This protein binds this small molecule.
Small molecule (SMILES): CC(C)N1CCC(c2cc(-c3ccc(F)cc3Cl)c3c(c2)N(c2c(Cl)cccc2Cl)C(=O)NC3)CC1

Binding-site contacts:
Ligand atom C12 contacts residue ALA57 of chain 1.A at 3.6 Å (hydrophobic).
Ligand atom C16 contacts residue LEU173 of chain 1.A at 3.9 Å (hydrophobic).
Ligand atom C10 contacts residue HIS113 of chain 1.A at 3.9 Å.
Ligand atom C32 contacts residue TYR41 of chain 1.A at 3.6 Å (hydrophobic).
Ligand atom O15 contacts residue HIS113 of chain 1.A at 3.8 Å.
Ligand atom C36 contacts residue ASP174 of chain 1.A at 3.2 Å.
Ligand atom C13 contacts residue LEU173 of chain 1.A at 3.7 Å (hydrophobic).
Ligand atom C23 contacts residue THR112 of chain 1.A at 3.7 Å.
Ligand atom C35 contacts residue TYR41 of chain 1.A at 3.3 Å (hydrophobic).
Ligand atom C10 contacts residue MET115 of chain 1.A at 3.8 Å (hydrophobic).
Ligand atom O15 contacts residue LEU114 of chain 1.A at 3.7 Å.
Ligand atom C6 contacts residue GLY116 of chain 1.A at 3.4 Å.
Ligand atom C24 contacts residue LYS59 of chain 1.A at 3.8 Å.
Ligand atom C30 contacts residue ASP174 of chain 1.A at 3.6 Å.
Ligand atom F27 contacts residue LEU110 of chain 1.A at 3.4 Å.
Ligand atom CL26 contacts residue VAL58 of chain 1.A at 3.6 Å.
Ligand atom C5 contacts residue GLY116 of chain 1.A at 3.7 Å.
Ligand atom O15 contacts residue GLY116 of chain 1.A at 3.1 Å (h-bond).
Ligand atom C25 contacts residue THR112 of chain 1.A at 3.7 Å.
Ligand atom C24 contacts residue THR112 of chain 1.A at 3.5 Å.
Ligand atom O15 contacts residue MET115 of chain 1.A at 2.7 Å (h-bond).
Ligand atom CL26 contacts residue ALA57 of chain 1.A at 3.5 Å.
Ligand atom CL26 contacts residue LYS59 of chain 1.A at 3.6 Å.
Ligand atom CL8 contacts residue LEU114 of chain 1.A at 3.6 Å.
Ligand atom C12 contacts residue THR112 of chain 1.A at 3.4 Å.
Ligand atom C12 contacts residue HIS113 of chain 1.A at 3.8 Å.
Ligand atom N31 contacts residue ASP174 of chain 1.A at 3.6 Å (salt-bridge).
Ligand atom CL26 contacts residue VAL44 of chain 1.A at 3.6 Å.
Ligand atom C29 contacts residue ASP174 of chain 1.A at 3.7 Å.
Ligand atom C24 contacts residue LEU110 of chain 1.A at 3.7 Å (hydrophobic).
Ligand atom C1 contacts residue GLY116 of chain 1.A at 3.9 Å.
Ligand atom C33 contacts residue TYR41 of chain 1.A at 3.8 Å (hydrophobic).
Ligand atom C22 contacts residue ILE90 of chain 1.A at 3.7 Å (hydrophobic).
Ligand atom CL7 contacts residue ALA117 of chain 1.A at 3.7 Å.
Ligand atom N11 contacts residue ALA57 of chain 1.A at 3.5 Å.
Ligand atom CL7 contacts residue ALA163 of chain 1.A at 3.6 Å.
Ligand atom F27 contacts residue LEU81 of chain 1.A at 3.4 Å.
Ligand atom N11 contacts residue HIS113 of chain 1.A at 3.0 Å (h-bond).
Ligand atom C5 contacts residue ALA117 of chain 1.A at 3.5 Å (hydrophobic).
Ligand atom C6 contacts residue ALA117 of chain 1.A at 3.8 Å (hydrophobic).

Sequence of chain 1.A:
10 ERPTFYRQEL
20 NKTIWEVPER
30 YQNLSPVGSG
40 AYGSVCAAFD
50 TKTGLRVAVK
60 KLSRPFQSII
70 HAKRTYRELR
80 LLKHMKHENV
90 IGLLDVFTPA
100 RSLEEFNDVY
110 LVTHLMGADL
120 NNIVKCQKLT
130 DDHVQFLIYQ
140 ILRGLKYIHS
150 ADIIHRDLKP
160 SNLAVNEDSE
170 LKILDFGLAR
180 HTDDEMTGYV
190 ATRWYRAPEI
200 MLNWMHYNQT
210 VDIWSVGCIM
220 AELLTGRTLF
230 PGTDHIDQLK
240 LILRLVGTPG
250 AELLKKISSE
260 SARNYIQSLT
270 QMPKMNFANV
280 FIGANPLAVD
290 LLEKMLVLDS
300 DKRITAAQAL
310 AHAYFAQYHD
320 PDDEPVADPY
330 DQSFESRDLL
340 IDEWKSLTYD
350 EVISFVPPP